This small molecule binds to this protein.
Small molecule (SMILES): O=c1[nH]c(=O)c2nn[nH]c2[nH]1

Sequence of chain 2.A:
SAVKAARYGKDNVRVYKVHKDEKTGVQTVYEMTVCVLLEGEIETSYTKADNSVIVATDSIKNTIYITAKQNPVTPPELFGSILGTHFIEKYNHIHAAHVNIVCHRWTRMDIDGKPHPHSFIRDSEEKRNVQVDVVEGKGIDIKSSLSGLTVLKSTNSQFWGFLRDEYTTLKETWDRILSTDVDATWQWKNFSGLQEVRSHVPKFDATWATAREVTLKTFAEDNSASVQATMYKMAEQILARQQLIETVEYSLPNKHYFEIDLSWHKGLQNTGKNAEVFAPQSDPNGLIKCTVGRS

Sequence of chain 1.A:
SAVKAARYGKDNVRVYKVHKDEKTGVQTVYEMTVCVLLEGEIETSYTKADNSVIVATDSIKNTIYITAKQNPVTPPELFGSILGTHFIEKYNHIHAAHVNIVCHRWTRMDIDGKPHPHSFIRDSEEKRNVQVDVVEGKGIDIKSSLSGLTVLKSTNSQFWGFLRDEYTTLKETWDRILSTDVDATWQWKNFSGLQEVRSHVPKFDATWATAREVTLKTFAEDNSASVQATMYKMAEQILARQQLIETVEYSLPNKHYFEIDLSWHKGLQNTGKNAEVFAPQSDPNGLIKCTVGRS

Binding-site contacts:
Ligand atom O6 contacts residue LEU171 of chain 1.A at 3.0 Å.
Ligand atom N7 contacts residue LYS62 of chain 2.A at 3.2 Å (salt-bridge).
Ligand atom O6 contacts residue ASP59 of chain 2.A at 3.6 Å.
Ligand atom N3 contacts residue PHE259 of chain 1.A at 3.4 Å.
Ligand atom O2 contacts residue GLU260 of chain 1.A at 3.6 Å (salt-bridge).
Ligand atom C4 contacts residue PHE259 of chain 1.A at 3.5 Å (hydrophobic).
Ligand atom N8 contacts residue LYS62 of chain 2.A at 3.1 Å (salt-bridge).
Ligand atom O6 contacts residue PHE259 of chain 1.A at 4.1 Å.
Ligand atom N1 contacts residue PHE259 of chain 1.A at 3.5 Å.
Ligand atom C6 contacts residue PHE259 of chain 1.A at 3.6 Å (hydrophobic).
Ligand atom N7 contacts residue ASP59 of chain 2.A at 2.8 Å (salt-bridge).
Ligand atom C2 contacts residue PHE259 of chain 1.A at 3.4 Å (hydrophobic).
Ligand atom N7 contacts residue PHE259 of chain 1.A at 4.0 Å.
Ligand atom C6 contacts residue LEU171 of chain 1.A at 4.0 Å (hydrophobic).
Ligand atom N9 contacts residue PHE259 of chain 1.A at 3.7 Å.
Ligand atom C5 contacts residue ASP59 of chain 2.A at 3.7 Å.
Ligand atom N8 contacts residue ASP59 of chain 2.A at 3.9 Å.
Ligand atom N9 contacts residue LYS62 of chain 2.A at 4.2 Å.
Ligand atom C5 contacts residue LYS62 of chain 2.A at 4.3 Å.
Ligand atom O2 contacts residue PHE259 of chain 1.A at 3.4 Å.
Ligand atom N8 contacts residue PHE259 of chain 1.A at 4.2 Å.
Ligand atom C5 contacts residue PHE259 of chain 1.A at 3.6 Å (hydrophobic).
Ligand atom C6 contacts residue ASP59 of chain 2.A at 4.1 Å.